A small-molecule ligand and the protein it binds are described below.
Small molecule (SMILES): CC(=O)N[C@@H]1[C@@H](O)[C@H](O)[C@@H](CO)O[C@H]1O

Binding-site contacts:
Ligand atom N2 contacts residue ASN179 of chain 1.A at 3.0 Å (h-bond).
Ligand atom C7 contacts residue GLY178 of chain 1.A at 4.5 Å.
Ligand atom O7 contacts residue HIS146 of chain 1.A at 3.5 Å (h-bond).
Ligand atom C7 contacts residue HIS146 of chain 1.A at 4.2 Å.
Ligand atom C3 contacts residue ASN179 of chain 1.A at 3.8 Å.
Ligand atom C4 contacts residue ASN179 of chain 1.A at 4.2 Å.
Ligand atom C2 contacts residue HIS146 of chain 1.A at 3.9 Å.
Ligand atom O7 contacts residue ASN179 of chain 1.A at 3.8 Å.
Ligand atom C1 contacts residue HIS146 of chain 1.A at 3.7 Å.
Ligand atom O5 contacts residue HIS146 of chain 1.A at 4.0 Å.
Ligand atom C5 contacts residue ASN179 of chain 1.A at 3.6 Å.
Ligand atom N2 contacts residue HIS146 of chain 1.A at 4.4 Å.
Ligand atom O7 contacts residue GLY178 of chain 1.A at 4.5 Å.
Ligand atom C1 contacts residue ASN179 of chain 1.A at 1.4 Å.
Ligand atom O5 contacts residue ASN179 of chain 1.A at 2.3 Å (h-bond).
Ligand atom C8 contacts residue GLY178 of chain 1.A at 4.0 Å.
Ligand atom C2 contacts residue ASN179 of chain 1.A at 2.5 Å.
Ligand atom C7 contacts residue ASN179 of chain 1.A at 3.6 Å.
Ligand atom O5 contacts residue ALA147 of chain 1.A at 4.1 Å.

Sequence of chain 1.A:
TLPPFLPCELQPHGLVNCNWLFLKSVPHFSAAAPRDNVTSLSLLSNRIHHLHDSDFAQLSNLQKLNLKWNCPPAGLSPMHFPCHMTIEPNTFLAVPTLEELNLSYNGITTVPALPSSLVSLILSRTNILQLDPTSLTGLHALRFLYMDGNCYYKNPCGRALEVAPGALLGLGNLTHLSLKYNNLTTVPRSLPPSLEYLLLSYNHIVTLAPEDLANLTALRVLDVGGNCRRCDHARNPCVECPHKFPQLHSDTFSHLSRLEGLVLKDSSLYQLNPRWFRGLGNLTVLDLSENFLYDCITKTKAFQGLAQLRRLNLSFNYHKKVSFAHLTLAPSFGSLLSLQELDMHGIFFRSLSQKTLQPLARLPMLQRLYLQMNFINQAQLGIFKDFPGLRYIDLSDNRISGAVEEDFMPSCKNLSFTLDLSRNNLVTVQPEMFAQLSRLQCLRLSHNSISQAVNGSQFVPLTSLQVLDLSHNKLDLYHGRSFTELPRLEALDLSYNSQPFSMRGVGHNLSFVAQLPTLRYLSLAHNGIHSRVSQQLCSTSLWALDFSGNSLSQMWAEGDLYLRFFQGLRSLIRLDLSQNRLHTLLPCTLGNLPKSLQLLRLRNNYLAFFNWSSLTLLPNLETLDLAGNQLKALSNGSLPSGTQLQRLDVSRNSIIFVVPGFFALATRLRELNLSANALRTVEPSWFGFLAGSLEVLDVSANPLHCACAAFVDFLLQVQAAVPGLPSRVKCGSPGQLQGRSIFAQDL